The protein below binds the small molecule below.
Small molecule (SMILES): OC[C@H]1O[C@@H](O)[C@H](O)[C@@H](O)[C@@H]1O

Binding-site contacts:
Ligand atom O1 contacts residue ASP136 of chain 1.A at 3.2 Å (salt-bridge).
Ligand atom O5 contacts residue GLN155 of chain 1.A at 4.1 Å.
Ligand atom O1 contacts residue CA1 of chain 1.E at 2.5 Å.
Ligand atom C1 contacts residue GLY156 of chain 1.A at 4.2 Å.
Ligand atom C3 contacts residue ASP136 of chain 1.A at 3.6 Å.
Ligand atom O1 contacts residue ASP181 of chain 1.A at 4.5 Å.
Ligand atom O1 contacts residue GLN182 of chain 1.A at 2.9 Å (h-bond).
Ligand atom C1 contacts residue ASP137 of chain 1.A at 3.3 Å.
Ligand atom O2 contacts residue GLY184 of chain 1.A at 3.8 Å.
Ligand atom O2 contacts residue ASP136 of chain 1.A at 2.6 Å (salt-bridge).
Ligand atom C2 contacts residue ALA185 of chain 1.A at 4.0 Å (hydrophobic).
Ligand atom C5 contacts residue GLY156 of chain 1.A at 3.6 Å.
Ligand atom C1 contacts residue GLY183 of chain 1.A at 4.0 Å.
Ligand atom C1 contacts residue GLN182 of chain 1.A at 3.7 Å.
Ligand atom C3 contacts residue GLY156 of chain 1.A at 4.3 Å.
Ligand atom O1 contacts residue GLN155 of chain 1.A at 4.0 Å.
Ligand atom C2 contacts residue GLY183 of chain 1.A at 3.7 Å.
Ligand atom O3 contacts residue ASP136 of chain 1.A at 4.3 Å.
Ligand atom O5 contacts residue GLN182 of chain 1.A at 3.5 Å (h-bond).
Ligand atom O4 contacts residue GLY156 of chain 1.A at 4.4 Å.
Ligand atom C2 contacts residue ASP136 of chain 1.A at 3.4 Å.
Ligand atom C5 contacts residue GLN155 of chain 1.A at 4.0 Å.
Ligand atom O2 contacts residue ALA185 of chain 1.A at 2.9 Å (h-bond).
Ligand atom C2 contacts residue GLN182 of chain 1.A at 4.2 Å.
Ligand atom O3 contacts residue ALA185 of chain 1.A at 4.2 Å.
Ligand atom C1 contacts residue ASP136 of chain 1.A at 3.4 Å.
Ligand atom O5 contacts residue ASP137 of chain 1.A at 3.8 Å.
Ligand atom C1 contacts residue CA1 of chain 1.E at 3.3 Å.
Ligand atom C1 contacts residue GLN155 of chain 1.A at 3.6 Å.
Ligand atom O2 contacts residue GLY183 of chain 1.A at 3.2 Å (h-bond).
Ligand atom C2 contacts residue CA1 of chain 1.E at 3.4 Å.
Ligand atom O1 contacts residue GLY183 of chain 1.A at 3.2 Å (h-bond).
Ligand atom C6 contacts residue GLY156 of chain 1.A at 4.3 Å.
Ligand atom O1 contacts residue ASP137 of chain 1.A at 2.6 Å (salt-bridge).
Ligand atom O2 contacts residue CA1 of chain 1.E at 2.5 Å.
Ligand atom O5 contacts residue GLY156 of chain 1.A at 4.2 Å.

Sequence of chain 1.A:
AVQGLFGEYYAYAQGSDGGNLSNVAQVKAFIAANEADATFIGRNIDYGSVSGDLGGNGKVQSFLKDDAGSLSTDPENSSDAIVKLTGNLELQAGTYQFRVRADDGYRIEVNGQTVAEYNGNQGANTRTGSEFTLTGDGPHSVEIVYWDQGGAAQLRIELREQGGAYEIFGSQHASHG